Binding-site contacts:
Ligand atom B1 contacts residue SER66 of chain 1.A at 1.4 Å.
Ligand atom N3 contacts residue TYR225 of chain 1.A at 3.8 Å.
Ligand atom N4 contacts residue SER66 of chain 1.A at 3.2 Å (h-bond).
Ligand atom O2 contacts residue ASN346 of chain 1.A at 3.2 Å (h-bond).
Ligand atom S2 contacts residue ASN320 of chain 1.A at 3.4 Å (h-bond).
Ligand atom N1 contacts residue ASN215 of chain 1.A at 3.5 Å (h-bond).
Ligand atom O6 contacts residue LYS315 of chain 1.A at 4.1 Å.
Ligand atom O6 contacts residue SER66 of chain 1.A at 2.2 Å (h-bond).
Ligand atom C9 contacts residue SER318 of chain 1.A at 3.7 Å.
Ligand atom C3 contacts residue SER318 of chain 1.A at 3.2 Å.
Ligand atom C6 contacts residue TYR152 of chain 1.A at 4.1 Å (hydrophobic).
Ligand atom C4 contacts residue SER318 of chain 1.A at 3.6 Å.
Ligand atom O5 contacts residue SER66 of chain 1.A at 2.3 Å (h-bond).
Ligand atom S2 contacts residue THR319 of chain 1.A at 3.6 Å.
Ligand atom C3 contacts residue TYR225 of chain 1.A at 4.0 Å (hydrophobic).
Ligand atom C6 contacts residue SER66 of chain 1.A at 3.6 Å.
Ligand atom O3 contacts residue ARG343 of chain 1.A at 3.1 Å (salt-bridge).
Ligand atom C1 contacts residue ASN320 of chain 1.A at 3.4 Å.
Ligand atom O1 contacts residue ASN154 of chain 1.A at 2.7 Å (h-bond).
Ligand atom O5 contacts residue GLY317 of chain 1.A at 3.5 Å.
Ligand atom C1 contacts residue VAL214 of chain 1.A at 3.8 Å (hydrophobic).
Ligand atom O1 contacts residue GLN122 of chain 1.A at 3.0 Å (h-bond).
Ligand atom C4 contacts residue ASN154 of chain 1.A at 3.8 Å.
Ligand atom N4 contacts residue SER318 of chain 1.A at 3.0 Å (h-bond).
Ligand atom N1 contacts residue ASN320 of chain 1.A at 3.1 Å (h-bond).
Ligand atom O1 contacts residue TYR225 of chain 1.A at 3.9 Å.
Ligand atom N1 contacts residue VAL214 of chain 1.A at 3.6 Å.
Ligand atom S1 contacts residue TYR225 of chain 1.A at 3.6 Å.
Ligand atom S2 contacts residue VAL214 of chain 1.A at 4.0 Å.
Ligand atom C5 contacts residue SER66 of chain 1.A at 2.4 Å.
Ligand atom N2 contacts residue ASN320 of chain 1.A at 4.0 Å.
Ligand atom C8 contacts residue SER318 of chain 1.A at 3.8 Å.
Ligand atom C2 contacts residue TYR225 of chain 1.A at 3.6 Å (hydrophobic).
Ligand atom O6 contacts residue TYR152 of chain 1.A at 2.8 Å (h-bond).
Ligand atom S1 contacts residue GLN122 of chain 1.A at 3.7 Å.
Ligand atom O3 contacts residue SER318 of chain 1.A at 3.6 Å.
Ligand atom C4 contacts residue GLN122 of chain 1.A at 3.9 Å.
Ligand atom O2 contacts residue SER318 of chain 1.A at 3.9 Å.
Ligand atom O5 contacts residue SER318 of chain 1.A at 2.9 Å (h-bond).
Ligand atom B1 contacts residue TYR152 of chain 1.A at 3.4 Å.

Sequence of chain 1.A:
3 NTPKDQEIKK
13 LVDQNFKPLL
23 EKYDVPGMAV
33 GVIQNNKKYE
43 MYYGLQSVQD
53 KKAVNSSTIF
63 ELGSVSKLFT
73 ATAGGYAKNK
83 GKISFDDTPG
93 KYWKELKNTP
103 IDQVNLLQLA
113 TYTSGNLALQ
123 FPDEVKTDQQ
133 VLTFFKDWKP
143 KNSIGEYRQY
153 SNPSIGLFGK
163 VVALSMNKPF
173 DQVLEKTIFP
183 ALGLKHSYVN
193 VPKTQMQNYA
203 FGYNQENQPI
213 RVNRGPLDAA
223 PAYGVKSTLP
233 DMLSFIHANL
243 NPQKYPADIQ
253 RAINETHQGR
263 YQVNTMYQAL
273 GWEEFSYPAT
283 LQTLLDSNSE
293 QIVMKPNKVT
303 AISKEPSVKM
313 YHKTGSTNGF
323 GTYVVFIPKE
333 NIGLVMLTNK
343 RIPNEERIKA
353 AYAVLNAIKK

This protein binds this small molecule.
Small molecule (SMILES): Nc1nnc(SCC(=O)N[C@@H](Cn2cc(C(=O)O)nn2)B(O)O)s1